Sequence of chain 1.A:
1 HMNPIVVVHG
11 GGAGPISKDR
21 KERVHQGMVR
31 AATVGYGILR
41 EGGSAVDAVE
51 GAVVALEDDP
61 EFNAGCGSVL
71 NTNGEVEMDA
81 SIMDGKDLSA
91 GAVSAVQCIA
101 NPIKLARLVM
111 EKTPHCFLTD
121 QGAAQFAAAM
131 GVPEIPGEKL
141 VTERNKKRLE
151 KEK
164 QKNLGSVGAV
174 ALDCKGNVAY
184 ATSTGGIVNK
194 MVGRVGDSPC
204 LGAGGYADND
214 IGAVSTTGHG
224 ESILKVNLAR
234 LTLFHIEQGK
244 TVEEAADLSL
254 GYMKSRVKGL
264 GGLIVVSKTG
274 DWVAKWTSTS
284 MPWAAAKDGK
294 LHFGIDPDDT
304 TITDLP

Binding-site contacts:
Ligand atom O contacts residue SER89 of chain 1.B at 4.4 Å.
Ligand atom N contacts residue ALA90 of chain 1.B at 4.4 Å.
Ligand atom C contacts residue HIS115 of chain 1.B at 3.9 Å.
Ligand atom N contacts residue MET110 of chain 1.B at 3.1 Å (h-bond).
Ligand atom C contacts residue SER89 of chain 1.B at 4.2 Å.
Ligand atom C contacts residue CYS116 of chain 1.B at 3.5 Å (hydrophobic).
Ligand atom N contacts residue VAL109 of chain 1.B at 3.7 Å.
Ligand atom CA contacts residue HIS115 of chain 1.B at 2.8 Å.
Ligand atom C contacts residue ALA90 of chain 1.B at 3.4 Å (hydrophobic).
Ligand atom CA contacts residue THR113 of chain 1.B at 3.9 Å.
Ligand atom N contacts residue PRO114 of chain 1.B at 3.8 Å.
Ligand atom C contacts residue LYS228 of chain 1.A at 4.0 Å.
Ligand atom O contacts residue HIS115 of chain 1.B at 4.0 Å.
Ligand atom OXT contacts residue MET110 of chain 1.B at 3.9 Å.
Ligand atom OXT contacts residue SER89 of chain 1.B at 3.1 Å.
Ligand atom N contacts residue THR113 of chain 1.B at 2.5 Å (h-bond).
Ligand atom C contacts residue MET110 of chain 1.B at 4.0 Å (hydrophobic).
Ligand atom O contacts residue LYS228 of chain 1.A at 3.1 Å.
Ligand atom CA contacts residue ALA90 of chain 1.B at 3.0 Å (hydrophobic).
Ligand atom O contacts residue CYS116 of chain 1.B at 2.8 Å (h-bond).
Ligand atom CA contacts residue CYS116 of chain 1.B at 3.8 Å (hydrophobic).
Ligand atom OXT contacts residue ALA90 of chain 1.B at 3.2 Å (h-bond).
Ligand atom CA contacts residue VAL109 of chain 1.B at 4.0 Å (hydrophobic).
Ligand atom O contacts residue ALA90 of chain 1.B at 3.7 Å.
Ligand atom OXT contacts residue LYS228 of chain 1.A at 4.0 Å.
Ligand atom CA contacts residue MET110 of chain 1.B at 3.2 Å (hydrophobic).
Ligand atom N contacts residue HIS115 of chain 1.B at 2.9 Å (h-bond).

Sequence of chain 1.B:
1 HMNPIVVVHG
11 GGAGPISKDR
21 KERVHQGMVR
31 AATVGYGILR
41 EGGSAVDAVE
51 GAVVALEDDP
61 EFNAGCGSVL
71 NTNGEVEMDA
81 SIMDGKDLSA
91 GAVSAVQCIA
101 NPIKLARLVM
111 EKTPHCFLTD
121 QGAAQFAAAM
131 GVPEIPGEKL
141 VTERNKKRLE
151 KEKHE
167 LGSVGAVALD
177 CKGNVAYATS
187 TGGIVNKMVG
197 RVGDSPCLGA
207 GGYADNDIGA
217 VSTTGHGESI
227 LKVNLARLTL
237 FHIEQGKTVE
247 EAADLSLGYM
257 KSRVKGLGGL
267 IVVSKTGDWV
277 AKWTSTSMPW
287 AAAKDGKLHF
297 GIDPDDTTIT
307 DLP

This protein binds this small molecule.
Small molecule (SMILES): NCC(=O)O